A protein and the small-molecule ligand that binds it are described below.
Small molecule (SMILES): CC(C)C[C@H](NC(=O)[C@@H](O)[C@H](N)Cc1ccccc1)C(=O)O

Sequence of chain 1.C:
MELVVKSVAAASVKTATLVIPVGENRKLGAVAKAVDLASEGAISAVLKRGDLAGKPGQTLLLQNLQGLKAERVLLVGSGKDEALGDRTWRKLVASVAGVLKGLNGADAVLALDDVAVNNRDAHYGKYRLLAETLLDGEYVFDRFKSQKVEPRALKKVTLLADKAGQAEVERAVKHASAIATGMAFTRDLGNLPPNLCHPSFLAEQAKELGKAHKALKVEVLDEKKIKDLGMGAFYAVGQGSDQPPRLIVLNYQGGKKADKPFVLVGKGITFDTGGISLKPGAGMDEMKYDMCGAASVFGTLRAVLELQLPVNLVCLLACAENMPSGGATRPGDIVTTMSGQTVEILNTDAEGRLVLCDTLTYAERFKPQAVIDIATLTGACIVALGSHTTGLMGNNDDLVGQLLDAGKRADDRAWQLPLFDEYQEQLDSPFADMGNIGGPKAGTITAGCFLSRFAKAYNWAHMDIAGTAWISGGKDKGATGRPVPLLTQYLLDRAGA

Binding-site contacts:
Ligand atom N2 contacts residue ASP272 of chain 1.C at 3.5 Å (salt-bridge).
Ligand atom C11 contacts residue TRP470 of chain 1.C at 3.3 Å (hydrophobic).
Ligand atom O2 contacts residue MN1 of chain 1.R at 2.1 Å.
Ligand atom C2 contacts residue LEU377 of chain 1.C at 3.2 Å (hydrophobic).
Ligand atom N1 contacts residue BCT1 of chain 1.T at 3.1 Å (h-bond).
Ligand atom C2 contacts residue MN1 of chain 1.R at 3.1 Å.
Ligand atom O1 contacts residue GLY379 of chain 1.C at 2.9 Å (h-bond).
Ligand atom C12 contacts residue ALA466 of chain 1.C at 3.7 Å (hydrophobic).
Ligand atom O2 contacts residue ZN1 of chain 1.Q at 2.1 Å.
Ligand atom C9 contacts residue MET287 of chain 1.C at 3.7 Å (hydrophobic).
Ligand atom C3 contacts residue BCT1 of chain 1.T at 3.5 Å.
Ligand atom N2 contacts residue ASP290 of chain 1.C at 2.8 Å (salt-bridge).
Ligand atom C2 contacts residue ZN1 of chain 1.Q at 3.1 Å.
Ligand atom C16 contacts residue ILE437 of chain 1.C at 3.7 Å (hydrophobic).
Ligand atom C6 contacts residue THR376 of chain 1.C at 3.6 Å.
Ligand atom N2 contacts residue LYS267 of chain 1.C at 3.2 Å (salt-bridge).
Ligand atom O3 contacts residue LYS279 of chain 1.C at 2.9 Å (salt-bridge).
Ligand atom O1 contacts residue THR378 of chain 1.C at 3.7 Å.
Ligand atom C13 contacts residue BCT1 of chain 1.T at 3.5 Å.
Ligand atom C2 contacts residue BCT1 of chain 1.T at 3.3 Å.
Ligand atom N1 contacts residue LEU377 of chain 1.C at 3.4 Å (h-bond).
Ligand atom O2 contacts residue ASP272 of chain 1.C at 2.9 Å (salt-bridge).
Ligand atom O2 contacts residue LYS267 of chain 1.C at 3.3 Å (salt-bridge).
Ligand atom C10 contacts residue MET287 of chain 1.C at 3.6 Å (hydrophobic).
Ligand atom C3 contacts residue MN1 of chain 1.R at 3.0 Å.
Ligand atom C2 contacts residue ASP272 of chain 1.C at 3.8 Å.
Ligand atom C6 contacts residue LEU377 of chain 1.C at 3.5 Å (hydrophobic).
Ligand atom O2 contacts residue GLU351 of chain 1.C at 3.1 Å (salt-bridge).
Ligand atom N2 contacts residue THR376 of chain 1.C at 3.1 Å (h-bond).
Ligand atom C1 contacts residue THR376 of chain 1.C at 3.8 Å.
Ligand atom O3 contacts residue ASP349 of chain 1.C at 2.9 Å (salt-bridge).
Ligand atom C3 contacts residue ASP349 of chain 1.C at 3.2 Å.
Ligand atom O3 contacts residue ASP272 of chain 1.C at 3.7 Å.
Ligand atom C1 contacts residue ASP272 of chain 1.C at 3.8 Å.
Ligand atom O3 contacts residue MN1 of chain 1.R at 2.4 Å.
Ligand atom O2 contacts residue BCT1 of chain 1.T at 2.6 Å (h-bond).
Ligand atom C1 contacts residue ZN1 of chain 1.Q at 3.2 Å.
Ligand atom O2 contacts residue ASP349 of chain 1.C at 3.2 Å (salt-bridge).
Ligand atom N2 contacts residue ZN1 of chain 1.Q at 2.3 Å.
Ligand atom N1 contacts residue ASP349 of chain 1.C at 3.7 Å.